The small molecule below binds the protein below.
Small molecule (SMILES): OC[C@H]1O[C@@H](O[C@@H]2[C@@H](O)[C@H](O[C@@H]3[C@@H](O)[C@H](O)O[C@H](CO)[C@H]3O)O[C@H](CO)[C@H]2O)[C@H](O)[C@@H](O)[C@@H]1O

Binding-site contacts:
Ligand atom O4 contacts residue ARG104 of chain 1.I at 3.3 Å (salt-bridge).
Ligand atom O4 contacts residue ASP139 of chain 1.I at 3.8 Å.
Ligand atom O3 contacts residue ALA137 of chain 1.I at 3.7 Å.
Ligand atom O4 contacts residue SER138 of chain 1.I at 3.3 Å (h-bond).
Ligand atom O1 contacts residue GLU172 of chain 1.I at 2.5 Å (salt-bridge).
Ligand atom O2 contacts residue TYR166 of chain 1.I at 2.6 Å (h-bond).
Ligand atom O2 contacts residue SER138 of chain 1.I at 3.2 Å (h-bond).
Ligand atom O3 contacts residue ARG104 of chain 1.I at 3.8 Å.
Ligand atom C2 contacts residue TYR166 of chain 1.I at 3.5 Å (hydrophobic).
Ligand atom O3 contacts residue SER138 of chain 1.I at 3.3 Å (h-bond).
Ligand atom O3 contacts residue GLU101 of chain 1.I at 2.8 Å (salt-bridge).
Ligand atom C1 contacts residue GLU172 of chain 1.I at 3.4 Å.
Ligand atom C1 contacts residue SER138 of chain 1.I at 4.0 Å.
Ligand atom O5 contacts residue PHE237 of chain 1.I at 4.0 Å.
Ligand atom C6 contacts residue PHE237 of chain 1.I at 3.4 Å (hydrophobic).
Ligand atom O5 contacts residue GLU172 of chain 1.I at 3.7 Å.
Ligand atom O2 contacts residue GLU101 of chain 1.I at 2.7 Å (salt-bridge).
Ligand atom O4 contacts residue PHE237 of chain 1.I at 4.0 Å.
Ligand atom C4 contacts residue SER138 of chain 1.I at 3.3 Å.
Ligand atom C2 contacts residue ARG104 of chain 1.I at 4.0 Å.
Ligand atom C4 contacts residue ARG104 of chain 1.I at 3.5 Å.
Ligand atom C3 contacts residue GLU101 of chain 1.I at 3.8 Å.
Ligand atom O1 contacts residue TRP165 of chain 1.I at 3.6 Å.
Ligand atom O2 contacts residue ALA137 of chain 1.I at 3.8 Å.
Ligand atom O6 contacts residue ARG104 of chain 1.I at 2.9 Å (salt-bridge).
Ligand atom O2 contacts residue GLY167 of chain 1.I at 3.4 Å.
Ligand atom C2 contacts residue SER138 of chain 1.I at 3.5 Å.
Ligand atom O5 contacts residue ASP139 of chain 1.I at 3.9 Å.
Ligand atom C5 contacts residue ARG104 of chain 1.I at 3.6 Å.
Ligand atom C4 contacts residue ASP139 of chain 1.I at 3.9 Å.
Ligand atom O5 contacts residue ARG104 of chain 1.I at 3.1 Å (salt-bridge).
Ligand atom C6 contacts residue ARG104 of chain 1.I at 3.7 Å.
Ligand atom C3 contacts residue PHE237 of chain 1.I at 4.0 Å (hydrophobic).
Ligand atom O4 contacts residue ASP235 of chain 1.I at 3.8 Å.
Ligand atom C1 contacts residue PHE237 of chain 1.I at 4.0 Å (hydrophobic).
Ligand atom C1 contacts residue TYR166 of chain 1.I at 3.8 Å (hydrophobic).
Ligand atom C2 contacts residue ALA137 of chain 1.I at 4.0 Å (hydrophobic).
Ligand atom C5 contacts residue PHE237 of chain 1.I at 3.7 Å (hydrophobic).
Ligand atom C2 contacts residue GLU101 of chain 1.I at 3.3 Å.
Ligand atom O3 contacts residue TYR166 of chain 1.I at 3.6 Å (h-bond).

Sequence of chain 1.I:
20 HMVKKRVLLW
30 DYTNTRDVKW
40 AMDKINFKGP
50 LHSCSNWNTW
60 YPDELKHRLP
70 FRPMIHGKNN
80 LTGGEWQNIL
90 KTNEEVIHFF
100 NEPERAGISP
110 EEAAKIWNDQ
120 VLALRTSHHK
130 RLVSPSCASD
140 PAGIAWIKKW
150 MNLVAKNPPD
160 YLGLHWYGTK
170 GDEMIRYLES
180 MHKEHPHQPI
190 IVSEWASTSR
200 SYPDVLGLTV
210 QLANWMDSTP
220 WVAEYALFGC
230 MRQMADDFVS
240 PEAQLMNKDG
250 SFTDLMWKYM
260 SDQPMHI